This protein binds this small molecule.
Small molecule (SMILES): N=C1N[C@H]2[C@H](CS[C@H]2CCCCC(=O)O)N1

Sequence of chain 2.A:
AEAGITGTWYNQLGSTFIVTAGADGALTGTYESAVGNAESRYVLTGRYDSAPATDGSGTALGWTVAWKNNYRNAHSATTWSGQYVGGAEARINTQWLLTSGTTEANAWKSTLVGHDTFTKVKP

Sequence of chain 1.B:
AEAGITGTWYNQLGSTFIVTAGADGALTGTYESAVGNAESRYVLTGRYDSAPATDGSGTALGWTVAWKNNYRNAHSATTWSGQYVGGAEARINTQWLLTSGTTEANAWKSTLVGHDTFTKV

Binding-site contacts:
Ligand atom C9 contacts residue ALA50 of chain 1.B at 4.0 Å (hydrophobic).
Ligand atom C5 contacts residue TRP108 of chain 1.B at 3.8 Å (hydrophobic).
Ligand atom O11 contacts residue ASN49 of chain 1.B at 2.8 Å (h-bond).
Ligand atom S1 contacts residue TRP79 of chain 1.B at 3.7 Å.
Ligand atom C3 contacts residue TYR43 of chain 1.B at 3.5 Å (hydrophobic).
Ligand atom C8 contacts residue LEU110 of chain 1.B at 3.7 Å (hydrophobic).
Ligand atom O12 contacts residue LEU110 of chain 1.B at 3.9 Å.
Ligand atom S1 contacts residue LEU110 of chain 1.B at 3.8 Å.
Ligand atom C3 contacts residue ASN23 of chain 1.B at 3.6 Å.
Ligand atom O11 contacts residue GLY48 of chain 1.B at 3.6 Å.
Ligand atom C5 contacts residue ASP128 of chain 1.B at 3.8 Å.
Ligand atom N2 contacts residue LEU25 of chain 1.B at 3.7 Å.
Ligand atom C6 contacts residue TRP92 of chain 1.B at 3.8 Å (hydrophobic).
Ligand atom C6 contacts residue TRP108 of chain 1.B at 3.6 Å (hydrophobic).
Ligand atom C10 contacts residue TRP79 of chain 1.B at 3.8 Å (hydrophobic).
Ligand atom N3 contacts residue SER27 of chain 1.B at 2.4 Å (h-bond).
Ligand atom C9 contacts residue GLY48 of chain 1.B at 3.9 Å.
Ligand atom N3 contacts residue SER45 of chain 1.B at 3.7 Å.
Ligand atom C6 contacts residue THR90 of chain 1.B at 3.9 Å.
Ligand atom C10 contacts residue ASN49 of chain 1.B at 3.3 Å.
Ligand atom N3 contacts residue ASN23 of chain 1.B at 3.0 Å (h-bond).
Ligand atom C9 contacts residue VAL47 of chain 1.B at 3.8 Å (hydrophobic).
Ligand atom N2 contacts residue VAL47 of chain 1.B at 3.5 Å.
Ligand atom C7 contacts residue VAL47 of chain 1.B at 3.4 Å (hydrophobic).
Ligand atom O12 contacts residue SER88 of chain 1.B at 3.1 Å (h-bond).
Ligand atom S1 contacts residue THR90 of chain 1.B at 3.3 Å (h-bond).
Ligand atom N3 contacts residue TYR43 of chain 1.B at 2.7 Å (h-bond).
Ligand atom N1 contacts residue ASP128 of chain 1.B at 2.9 Å (salt-bridge).
Ligand atom C3 contacts residue ASP128 of chain 1.B at 3.9 Å.
Ligand atom C4 contacts residue VAL47 of chain 1.B at 3.7 Å (hydrophobic).
Ligand atom N3 contacts residue LEU25 of chain 1.B at 3.8 Å.
Ligand atom C3 contacts residue LEU25 of chain 1.B at 3.4 Å (hydrophobic).
Ligand atom C11 contacts residue ASN49 of chain 1.B at 3.7 Å.
Ligand atom C7 contacts residue SER45 of chain 1.B at 3.4 Å.
Ligand atom N1 contacts residue LEU25 of chain 1.B at 3.4 Å.
Ligand atom N1 contacts residue ASN23 of chain 1.B at 3.6 Å.
Ligand atom C3 contacts residue SER27 of chain 1.B at 3.5 Å.
Ligand atom N2 contacts residue SER45 of chain 1.B at 2.9 Å (h-bond).
Ligand atom C3 contacts residue SER45 of chain 1.B at 3.7 Å.
Ligand atom N1 contacts residue TYR43 of chain 1.B at 3.9 Å.